Sequence of chain 1.B:
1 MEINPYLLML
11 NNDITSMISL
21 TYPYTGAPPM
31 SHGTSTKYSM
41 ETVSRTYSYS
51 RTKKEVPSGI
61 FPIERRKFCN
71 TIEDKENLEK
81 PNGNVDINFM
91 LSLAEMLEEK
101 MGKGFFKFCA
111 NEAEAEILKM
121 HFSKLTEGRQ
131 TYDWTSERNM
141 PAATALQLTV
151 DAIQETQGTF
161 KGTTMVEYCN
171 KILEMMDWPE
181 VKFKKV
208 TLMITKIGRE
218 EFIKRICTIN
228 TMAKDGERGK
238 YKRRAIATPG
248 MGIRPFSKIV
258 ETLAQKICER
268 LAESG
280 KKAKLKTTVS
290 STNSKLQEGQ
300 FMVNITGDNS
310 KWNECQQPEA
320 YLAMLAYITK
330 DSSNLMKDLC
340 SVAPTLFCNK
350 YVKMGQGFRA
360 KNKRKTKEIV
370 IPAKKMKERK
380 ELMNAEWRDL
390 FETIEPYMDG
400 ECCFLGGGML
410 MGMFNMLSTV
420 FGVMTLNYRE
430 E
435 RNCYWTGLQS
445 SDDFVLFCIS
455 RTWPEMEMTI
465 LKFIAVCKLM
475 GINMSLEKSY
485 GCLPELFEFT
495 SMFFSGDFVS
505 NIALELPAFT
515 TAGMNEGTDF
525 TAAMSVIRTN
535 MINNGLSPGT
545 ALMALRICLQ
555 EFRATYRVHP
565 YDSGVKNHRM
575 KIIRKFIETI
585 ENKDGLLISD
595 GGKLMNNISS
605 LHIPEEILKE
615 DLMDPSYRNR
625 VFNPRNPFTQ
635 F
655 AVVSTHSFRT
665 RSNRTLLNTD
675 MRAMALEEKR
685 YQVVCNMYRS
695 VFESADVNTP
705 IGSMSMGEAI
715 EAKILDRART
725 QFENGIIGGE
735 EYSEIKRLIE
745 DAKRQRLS

Binding-site contacts:
Ligand atom O2 contacts residue ARG42 of chain 1.C at 3.7 Å.
Ligand atom P contacts residue THR669 of chain 1.B at 3.8 Å.
Ligand atom O2' contacts residue ARG455 of chain 1.A at 3.7 Å.
Ligand atom N3 contacts residue ARG42 of chain 1.C at 3.8 Å.
Ligand atom C5' contacts residue ASN492 of chain 1.A at 3.2 Å.
Ligand atom O4' contacts residue ARG42 of chain 1.C at 3.4 Å (salt-bridge).
Ligand atom C5' contacts residue ARG668 of chain 1.B at 3.6 Å.
Ligand atom OP1 contacts residue ARG668 of chain 1.B at 3.0 Å (salt-bridge).
Ligand atom C1' contacts residue ARG42 of chain 1.C at 3.6 Å.
Ligand atom N1 contacts residue ARG50 of chain 1.C at 3.7 Å.
Ligand atom C5 contacts residue ARG50 of chain 1.C at 3.1 Å.
Ligand atom C4' contacts residue THR669 of chain 1.B at 3.8 Å.
Ligand atom C4' contacts residue ASN672 of chain 1.B at 3.7 Å.
Ligand atom OP1 contacts residue ARG668 of chain 1.B at 3.2 Å.
Ligand atom C2 contacts residue ARG138 of chain 1.B at 3.8 Å.
Ligand atom OP1 contacts residue ASN667 of chain 1.B at 3.7 Å.
Ligand atom O4 contacts residue THR40 of chain 1.C at 3.3 Å (h-bond).
Ligand atom OP2 contacts residue THR669 of chain 1.B at 3.8 Å.
Ligand atom OP2 contacts residue LYS557 of chain 1.A at 3.6 Å.
Ligand atom C6 contacts residue ARG50 of chain 1.C at 3.3 Å.
Ligand atom N4 contacts residue SER41 of chain 1.C at 3.9 Å.
Ligand atom OP1 contacts residue THR669 of chain 1.B at 2.6 Å (h-bond).
Ligand atom N4 contacts residue ARG50 of chain 1.C at 3.5 Å (salt-bridge).
Ligand atom N7 contacts residue HIS490 of chain 1.A at 3.7 Å.
Ligand atom O2 contacts residue ARG42 of chain 1.C at 3.9 Å.
Ligand atom O4 contacts residue SER41 of chain 1.C at 3.3 Å.
Ligand atom O2 contacts residue ARG138 of chain 1.B at 2.8 Å (salt-bridge).
Ligand atom O3' contacts residue ASN672 of chain 1.B at 3.3 Å (h-bond).
Ligand atom O3' contacts residue ASN492 of chain 1.A at 3.8 Å.
Ligand atom C3' contacts residue ASN672 of chain 1.B at 3.9 Å.
Ligand atom C4 contacts residue ARG50 of chain 1.C at 3.5 Å.
Ligand atom N1 contacts residue ARG42 of chain 1.C at 3.9 Å.
Ligand atom O2' contacts residue ASN672 of chain 1.B at 3.2 Å (h-bond).
Ligand atom N4 contacts residue GLU44 of chain 1.C at 3.1 Å (salt-bridge).
Ligand atom OP1 contacts residue ARG50 of chain 1.C at 3.8 Å.
Ligand atom O3' contacts residue THR669 of chain 1.B at 3.3 Å.
Ligand atom C4' contacts residue ASN492 of chain 1.A at 3.2 Å.
Ligand atom N4 contacts residue ARG42 of chain 1.C at 3.7 Å.
Ligand atom OP2 contacts residue TRP53 of chain 1.C at 3.7 Å.
Ligand atom N4 contacts residue LYS43 of chain 1.C at 3.8 Å.

Sequence of chain 1.C:
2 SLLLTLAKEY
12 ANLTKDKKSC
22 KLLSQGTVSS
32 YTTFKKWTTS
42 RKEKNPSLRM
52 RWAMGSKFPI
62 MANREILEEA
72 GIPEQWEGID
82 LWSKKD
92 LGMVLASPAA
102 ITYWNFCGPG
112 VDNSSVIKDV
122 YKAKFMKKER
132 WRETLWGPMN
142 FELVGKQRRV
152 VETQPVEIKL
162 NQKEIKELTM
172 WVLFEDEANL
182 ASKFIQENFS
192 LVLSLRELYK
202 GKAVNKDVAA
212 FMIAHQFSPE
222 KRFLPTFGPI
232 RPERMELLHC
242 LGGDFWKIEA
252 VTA

This small molecule binds to this protein.
Small molecule (SMILES): Nc1ccn([C@@H]2O[C@H](COP(=O)=O)[C@@H](O[P](=O)(O)OC[C@H]3O[C@@H](n4ccc(=O)[nH]c4=O)[C@H](O)[C@@H]3O[P](=O)(O)OC[C@H]3O[C@@H](n4ccc(N)nc4=O)[C@H](O)[C@@H]3O[P](=O)(O)OC[C@H]3O[C@@H](n4ccc(N)nc4=O)[C@H](O)[C@@H]3O[P](=O)(O)OC[C@H]3O[C@@H](n4ccc(=O)[nH]c4=O)[C@H](O)[C@@H]3O[P](=O)(O)OC[C@H]3O[C@@H](n4cnc5c(=O)nc(N)[nH]c54)[C@H](O)[C@@H]3O[P](=O)(O)OC[C@H]3O[C@@H](n4ccc(N)nc4=O)[C@H](O)[C@@H]3O[P](=O)(O)OC[C@H]3O[C@@H](n4ccc(=O)[nH]c4=O)[C@H](O)[C@@H]3O)[C@H]2O)c(=O)n1

Sequence of chain 1.A:
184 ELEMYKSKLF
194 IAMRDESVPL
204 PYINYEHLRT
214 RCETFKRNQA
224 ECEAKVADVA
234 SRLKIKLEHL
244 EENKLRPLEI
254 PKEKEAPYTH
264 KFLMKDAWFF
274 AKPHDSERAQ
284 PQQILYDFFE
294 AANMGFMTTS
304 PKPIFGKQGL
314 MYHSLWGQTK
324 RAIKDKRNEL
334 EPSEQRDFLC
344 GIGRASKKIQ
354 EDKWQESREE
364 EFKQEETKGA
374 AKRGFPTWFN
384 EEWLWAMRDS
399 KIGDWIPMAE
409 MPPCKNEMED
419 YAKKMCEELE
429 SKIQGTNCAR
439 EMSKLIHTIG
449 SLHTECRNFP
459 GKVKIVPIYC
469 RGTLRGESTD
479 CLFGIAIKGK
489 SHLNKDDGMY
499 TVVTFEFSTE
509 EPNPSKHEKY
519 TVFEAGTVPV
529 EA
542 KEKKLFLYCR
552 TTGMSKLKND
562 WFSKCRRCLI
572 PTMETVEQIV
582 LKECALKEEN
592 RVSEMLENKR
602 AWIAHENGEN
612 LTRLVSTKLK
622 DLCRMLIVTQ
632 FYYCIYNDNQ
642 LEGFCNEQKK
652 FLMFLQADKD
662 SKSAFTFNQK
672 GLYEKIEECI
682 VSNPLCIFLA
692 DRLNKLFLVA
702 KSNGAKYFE